Sequence of chain 1.A:
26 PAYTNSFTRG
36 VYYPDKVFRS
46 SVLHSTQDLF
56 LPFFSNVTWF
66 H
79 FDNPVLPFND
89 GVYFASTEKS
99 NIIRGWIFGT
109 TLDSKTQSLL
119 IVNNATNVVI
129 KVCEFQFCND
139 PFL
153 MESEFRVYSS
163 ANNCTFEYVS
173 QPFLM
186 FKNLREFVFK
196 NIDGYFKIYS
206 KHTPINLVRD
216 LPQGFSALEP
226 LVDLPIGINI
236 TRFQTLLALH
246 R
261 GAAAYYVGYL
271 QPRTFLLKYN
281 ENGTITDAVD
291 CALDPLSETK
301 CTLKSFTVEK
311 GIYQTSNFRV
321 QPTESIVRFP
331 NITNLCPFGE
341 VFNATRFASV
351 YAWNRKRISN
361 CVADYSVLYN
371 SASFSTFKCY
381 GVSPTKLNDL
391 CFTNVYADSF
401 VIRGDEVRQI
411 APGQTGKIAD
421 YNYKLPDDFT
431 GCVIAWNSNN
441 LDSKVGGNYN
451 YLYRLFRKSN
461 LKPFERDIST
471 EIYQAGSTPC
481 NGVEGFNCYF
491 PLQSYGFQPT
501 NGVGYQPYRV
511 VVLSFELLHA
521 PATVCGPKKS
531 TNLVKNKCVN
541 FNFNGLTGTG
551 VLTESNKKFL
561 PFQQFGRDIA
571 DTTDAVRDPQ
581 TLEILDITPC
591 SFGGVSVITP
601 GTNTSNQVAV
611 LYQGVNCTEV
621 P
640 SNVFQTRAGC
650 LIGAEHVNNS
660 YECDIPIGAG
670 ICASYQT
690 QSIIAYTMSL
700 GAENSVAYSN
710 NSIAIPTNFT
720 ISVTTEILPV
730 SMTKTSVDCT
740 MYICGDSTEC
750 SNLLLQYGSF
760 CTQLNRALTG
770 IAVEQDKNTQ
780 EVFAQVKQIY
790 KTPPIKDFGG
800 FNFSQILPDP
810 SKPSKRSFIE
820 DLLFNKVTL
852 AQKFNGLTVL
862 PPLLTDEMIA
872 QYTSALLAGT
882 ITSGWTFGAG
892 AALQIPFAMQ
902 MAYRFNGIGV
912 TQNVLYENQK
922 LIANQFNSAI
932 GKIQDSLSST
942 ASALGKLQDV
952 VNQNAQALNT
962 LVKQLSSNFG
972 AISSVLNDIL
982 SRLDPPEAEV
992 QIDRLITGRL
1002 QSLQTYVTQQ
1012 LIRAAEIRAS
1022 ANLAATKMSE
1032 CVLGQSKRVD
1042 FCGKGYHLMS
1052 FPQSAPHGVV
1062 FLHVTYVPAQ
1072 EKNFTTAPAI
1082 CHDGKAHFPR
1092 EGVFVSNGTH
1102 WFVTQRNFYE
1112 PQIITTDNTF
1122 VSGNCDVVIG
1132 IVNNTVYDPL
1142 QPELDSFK

Binding-site contacts:
Ligand atom C7 contacts residue GLU281 of chain 1.A at 4.0 Å.
Ligand atom C3 contacts residue ASN282 of chain 1.A at 3.8 Å.
Ligand atom N2 contacts residue ASN282 of chain 1.A at 3.0 Å (h-bond).
Ligand atom C8 contacts residue ASN282 of chain 1.A at 3.7 Å.
Ligand atom C2 contacts residue ASN282 of chain 1.A at 2.5 Å.
Ligand atom C5 contacts residue ASN282 of chain 1.A at 3.7 Å.
Ligand atom O5 contacts residue ASN282 of chain 1.A at 2.4 Å (h-bond).
Ligand atom C7 contacts residue ASN282 of chain 1.A at 3.1 Å.
Ligand atom C1 contacts residue ASN282 of chain 1.A at 1.4 Å.
Ligand atom C8 contacts residue GLU281 of chain 1.A at 3.7 Å.
Ligand atom C2 contacts residue GLU281 of chain 1.A at 4.3 Å.
Ligand atom O7 contacts residue ASN282 of chain 1.A at 3.1 Å (h-bond).
Ligand atom C4 contacts residue ASN282 of chain 1.A at 4.2 Å.
Ligand atom N2 contacts residue GLU281 of chain 1.A at 3.3 Å.

A small-molecule ligand and the protein it binds are described below.
Small molecule (SMILES): CC(=O)N[C@@H]1[C@@H](O)[C@H](O)[C@@H](CO)O[C@H]1O